The small molecule below binds the protein below.
Small molecule (SMILES): Cc1cn([C@H]2C[C@H](O[P](=O)(O)OC[C@H]3O[C@@H](n4ccc(N)nc4=O)C[C@@H]3O[P](=O)(O)OC[C@H]3O[C@@H](n4cnc5c(=O)nc(N)[nH]c54)C[C@@H]3O[P](=O)(O)OC[C@H]3O[C@@H](n4cnc5c(=O)nc(N)[nH]c54)C[C@@H]3O)[C@@H](CO[P](=O)(O)O[C@H]3C[C@H](n4cnc5c(=O)nc(N)[nH]c54)O[C@@H]3COP(=O)(O)O)O2)c(=O)[nH]c1=O

Sequence of chain 1.D:
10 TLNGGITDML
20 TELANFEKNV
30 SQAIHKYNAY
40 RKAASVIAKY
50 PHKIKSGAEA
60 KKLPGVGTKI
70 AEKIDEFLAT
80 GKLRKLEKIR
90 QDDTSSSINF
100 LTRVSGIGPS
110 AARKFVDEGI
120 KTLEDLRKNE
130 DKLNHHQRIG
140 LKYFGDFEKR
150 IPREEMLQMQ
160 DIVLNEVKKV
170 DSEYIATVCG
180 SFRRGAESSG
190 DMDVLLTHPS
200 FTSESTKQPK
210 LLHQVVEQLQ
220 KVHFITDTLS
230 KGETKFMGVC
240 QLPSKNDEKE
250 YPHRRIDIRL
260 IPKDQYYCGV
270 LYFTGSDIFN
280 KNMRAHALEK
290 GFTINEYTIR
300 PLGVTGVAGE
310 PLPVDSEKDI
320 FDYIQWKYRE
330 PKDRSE

Binding-site contacts:
Ligand atom OP1 contacts residue PRO63 of chain 1.D at 3.8 Å.
Ligand atom P contacts residue ILE69 of chain 1.D at 3.9 Å.
Ligand atom C3' contacts residue GLY64 of chain 1.D at 3.8 Å.
Ligand atom P contacts residue LYS68 of chain 1.D at 3.7 Å.
Ligand atom OP2 contacts residue LYS35 of chain 1.D at 2.9 Å (salt-bridge).
Ligand atom O3' contacts residue LYS68 of chain 1.D at 3.9 Å.
Ligand atom C4' contacts residue GLY64 of chain 1.D at 3.2 Å.
Ligand atom C3' contacts residue LYS68 of chain 1.D at 3.8 Å.
Ligand atom P contacts residue LYS68 of chain 1.D at 3.6 Å.
Ligand atom P contacts residue GLY64 of chain 1.D at 4.0 Å.
Ligand atom O5' contacts residue LYS35 of chain 1.D at 3.8 Å.
Ligand atom O3' contacts residue ILE69 of chain 1.D at 3.7 Å.
Ligand atom OP1 contacts residue THR67 of chain 1.D at 3.5 Å (h-bond).
Ligand atom C3' contacts residue GLY66 of chain 1.D at 4.0 Å.
Ligand atom OP2 contacts residue VAL65 of chain 1.D at 3.9 Å.
Ligand atom C6 contacts residue HIS34 of chain 1.D at 3.9 Å.
Ligand atom OP1 contacts residue LYS68 of chain 1.D at 2.9 Å (salt-bridge).
Ligand atom C8 contacts residue LYS35 of chain 1.D at 3.9 Å.
Ligand atom OP1 contacts residue GLY66 of chain 1.D at 3.0 Å.
Ligand atom C5' contacts residue GLY66 of chain 1.D at 3.6 Å.
Ligand atom OP1 contacts residue NA1 of chain 1.I at 3.7 Å.
Ligand atom OP1 contacts residue LYS68 of chain 1.D at 3.3 Å (salt-bridge).
Ligand atom OP1 contacts residue VAL65 of chain 1.D at 3.9 Å.
Ligand atom C5' contacts residue GLY64 of chain 1.D at 3.1 Å.
Ligand atom O4' contacts residue ALA38 of chain 1.D at 3.4 Å.
Ligand atom C5' contacts residue TYR39 of chain 1.D at 3.2 Å (hydrophobic).
Ligand atom P contacts residue LYS35 of chain 1.D at 4.0 Å.
Ligand atom OP2 contacts residue LYS68 of chain 1.D at 3.1 Å (salt-bridge).
Ligand atom O5' contacts residue GLY66 of chain 1.D at 3.7 Å.
Ligand atom OP2 contacts residue THR67 of chain 1.D at 3.7 Å.
Ligand atom OP2 contacts residue NA1 of chain 1.I at 3.6 Å.
Ligand atom N1 contacts residue HIS34 of chain 1.D at 3.5 Å.
Ligand atom C1' contacts residue ALA38 of chain 1.D at 3.9 Å (hydrophobic).
Ligand atom OP3 contacts residue LYS68 of chain 1.D at 3.3 Å (salt-bridge).
Ligand atom C5' contacts residue ILE69 of chain 1.D at 3.9 Å (hydrophobic).
Ligand atom N7 contacts residue LYS35 of chain 1.D at 4.0 Å.
Ligand atom O3' contacts residue GLY64 of chain 1.D at 3.6 Å (h-bond).
Ligand atom OP1 contacts residue ILE69 of chain 1.D at 2.9 Å (h-bond).
Ligand atom P contacts residue GLY66 of chain 1.D at 3.8 Å.
Ligand atom OP1 contacts residue GLY64 of chain 1.D at 2.8 Å (h-bond).